A protein and the small-molecule ligand that binds it are described below.
Small molecule (SMILES): CC(=O)N[C@@H]1[C@@H](O)[C@H](O)[C@@H](CO)O[C@H]1O

Sequence of chain 1.B:
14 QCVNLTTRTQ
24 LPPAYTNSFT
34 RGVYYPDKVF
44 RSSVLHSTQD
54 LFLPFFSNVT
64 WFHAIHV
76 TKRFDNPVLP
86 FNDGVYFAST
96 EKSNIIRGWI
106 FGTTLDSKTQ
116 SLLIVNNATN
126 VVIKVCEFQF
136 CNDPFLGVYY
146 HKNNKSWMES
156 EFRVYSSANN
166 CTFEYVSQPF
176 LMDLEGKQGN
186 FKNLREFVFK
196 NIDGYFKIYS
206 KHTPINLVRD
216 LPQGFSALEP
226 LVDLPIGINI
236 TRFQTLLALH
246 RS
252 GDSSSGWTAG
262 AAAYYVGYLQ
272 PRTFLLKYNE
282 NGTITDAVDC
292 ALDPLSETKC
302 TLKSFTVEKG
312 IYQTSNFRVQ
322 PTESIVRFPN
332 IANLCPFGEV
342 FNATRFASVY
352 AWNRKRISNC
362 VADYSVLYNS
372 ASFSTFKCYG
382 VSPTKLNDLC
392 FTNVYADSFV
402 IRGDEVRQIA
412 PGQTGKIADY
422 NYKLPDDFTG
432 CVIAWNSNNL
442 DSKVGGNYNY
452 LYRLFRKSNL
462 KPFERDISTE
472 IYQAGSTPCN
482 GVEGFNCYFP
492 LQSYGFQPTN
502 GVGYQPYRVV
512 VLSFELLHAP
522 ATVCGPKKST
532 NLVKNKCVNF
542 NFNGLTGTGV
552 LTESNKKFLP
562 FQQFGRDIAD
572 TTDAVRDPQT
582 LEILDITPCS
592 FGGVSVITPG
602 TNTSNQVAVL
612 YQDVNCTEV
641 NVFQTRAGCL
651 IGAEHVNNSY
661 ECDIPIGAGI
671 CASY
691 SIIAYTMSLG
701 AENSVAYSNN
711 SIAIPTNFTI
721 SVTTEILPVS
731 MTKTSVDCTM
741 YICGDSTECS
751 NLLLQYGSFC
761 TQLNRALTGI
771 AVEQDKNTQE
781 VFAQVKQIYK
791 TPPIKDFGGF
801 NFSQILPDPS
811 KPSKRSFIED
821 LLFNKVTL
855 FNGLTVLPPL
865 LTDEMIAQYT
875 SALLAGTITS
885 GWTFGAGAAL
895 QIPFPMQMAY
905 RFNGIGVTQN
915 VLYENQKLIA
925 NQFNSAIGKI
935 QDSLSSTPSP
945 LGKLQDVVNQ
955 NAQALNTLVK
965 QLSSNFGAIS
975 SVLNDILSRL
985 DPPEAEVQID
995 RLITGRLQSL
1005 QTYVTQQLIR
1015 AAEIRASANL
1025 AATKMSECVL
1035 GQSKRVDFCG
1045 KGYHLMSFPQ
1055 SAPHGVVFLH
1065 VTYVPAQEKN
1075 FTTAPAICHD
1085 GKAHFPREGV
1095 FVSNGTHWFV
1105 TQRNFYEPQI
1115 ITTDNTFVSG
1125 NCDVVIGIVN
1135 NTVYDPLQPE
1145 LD

Binding-site contacts:
Ligand atom C7 contacts residue ASN1074 of chain 1.A at 3.9 Å.
Ligand atom O5 contacts residue ALA706 of chain 1.A at 4.5 Å.
Ligand atom C5 contacts residue ASN1074 of chain 1.A at 3.7 Å.
Ligand atom N2 contacts residue ASN1074 of chain 1.A at 2.9 Å (h-bond).
Ligand atom C2 contacts residue ASN1074 of chain 1.A at 2.5 Å.
Ligand atom C4 contacts residue ALA706 of chain 1.A at 3.8 Å (hydrophobic).
Ligand atom C4 contacts residue ASN1074 of chain 1.A at 4.2 Å.
Ligand atom C5 contacts residue ALA706 of chain 1.A at 4.4 Å (hydrophobic).
Ligand atom C1 contacts residue ASN1074 of chain 1.A at 1.4 Å.
Ligand atom O6 contacts residue GLN895 of chain 1.B at 3.7 Å.
Ligand atom O5 contacts residue ASN1074 of chain 1.A at 2.4 Å (h-bond).
Ligand atom C1 contacts residue GLN895 of chain 1.B at 4.1 Å.
Ligand atom C6 contacts residue ALA706 of chain 1.A at 4.3 Å (hydrophobic).
Ligand atom O7 contacts residue ASN1074 of chain 1.A at 4.5 Å.
Ligand atom O5 contacts residue GLN895 of chain 1.B at 3.5 Å (h-bond).
Ligand atom C6 contacts residue GLN895 of chain 1.B at 4.0 Å.
Ligand atom C3 contacts residue ASN1074 of chain 1.A at 3.8 Å.

Sequence of chain 1.A:
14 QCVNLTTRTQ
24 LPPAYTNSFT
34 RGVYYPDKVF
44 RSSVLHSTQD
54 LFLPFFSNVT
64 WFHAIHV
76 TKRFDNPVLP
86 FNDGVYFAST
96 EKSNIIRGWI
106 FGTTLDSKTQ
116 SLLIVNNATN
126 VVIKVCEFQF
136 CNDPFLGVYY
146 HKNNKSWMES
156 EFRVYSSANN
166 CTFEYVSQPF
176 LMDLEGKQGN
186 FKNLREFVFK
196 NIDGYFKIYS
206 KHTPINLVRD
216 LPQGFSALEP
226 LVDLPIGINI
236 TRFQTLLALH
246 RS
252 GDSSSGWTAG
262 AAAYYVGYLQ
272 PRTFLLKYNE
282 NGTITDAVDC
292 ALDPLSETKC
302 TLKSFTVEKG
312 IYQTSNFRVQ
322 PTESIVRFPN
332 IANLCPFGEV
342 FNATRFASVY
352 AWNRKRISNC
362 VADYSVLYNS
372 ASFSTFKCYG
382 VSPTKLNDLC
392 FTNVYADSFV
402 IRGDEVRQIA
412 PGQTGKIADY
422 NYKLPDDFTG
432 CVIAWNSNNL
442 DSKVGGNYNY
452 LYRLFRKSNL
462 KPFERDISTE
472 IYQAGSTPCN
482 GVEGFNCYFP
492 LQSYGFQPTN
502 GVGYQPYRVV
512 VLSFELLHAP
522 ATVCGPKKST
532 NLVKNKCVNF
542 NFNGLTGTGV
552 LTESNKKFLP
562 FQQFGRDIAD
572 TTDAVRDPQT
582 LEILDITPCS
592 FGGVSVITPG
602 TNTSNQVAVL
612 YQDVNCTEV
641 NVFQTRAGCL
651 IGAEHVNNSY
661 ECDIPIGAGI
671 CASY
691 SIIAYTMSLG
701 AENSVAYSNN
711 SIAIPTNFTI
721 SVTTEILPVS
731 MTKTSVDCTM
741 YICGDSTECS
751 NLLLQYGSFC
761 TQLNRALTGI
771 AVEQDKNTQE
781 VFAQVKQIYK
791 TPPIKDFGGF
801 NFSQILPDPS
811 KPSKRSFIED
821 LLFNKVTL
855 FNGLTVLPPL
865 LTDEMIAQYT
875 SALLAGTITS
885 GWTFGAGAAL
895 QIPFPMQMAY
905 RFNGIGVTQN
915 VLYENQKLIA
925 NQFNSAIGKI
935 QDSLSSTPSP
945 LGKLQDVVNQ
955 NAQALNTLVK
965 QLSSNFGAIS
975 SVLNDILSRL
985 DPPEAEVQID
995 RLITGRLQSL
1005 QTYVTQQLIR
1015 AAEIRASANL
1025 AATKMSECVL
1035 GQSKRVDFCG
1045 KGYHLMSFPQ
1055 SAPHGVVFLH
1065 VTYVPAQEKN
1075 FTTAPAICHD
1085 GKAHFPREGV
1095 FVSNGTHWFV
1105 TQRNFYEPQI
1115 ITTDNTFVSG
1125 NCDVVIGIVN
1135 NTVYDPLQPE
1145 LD